Sequence of chain 1.A:
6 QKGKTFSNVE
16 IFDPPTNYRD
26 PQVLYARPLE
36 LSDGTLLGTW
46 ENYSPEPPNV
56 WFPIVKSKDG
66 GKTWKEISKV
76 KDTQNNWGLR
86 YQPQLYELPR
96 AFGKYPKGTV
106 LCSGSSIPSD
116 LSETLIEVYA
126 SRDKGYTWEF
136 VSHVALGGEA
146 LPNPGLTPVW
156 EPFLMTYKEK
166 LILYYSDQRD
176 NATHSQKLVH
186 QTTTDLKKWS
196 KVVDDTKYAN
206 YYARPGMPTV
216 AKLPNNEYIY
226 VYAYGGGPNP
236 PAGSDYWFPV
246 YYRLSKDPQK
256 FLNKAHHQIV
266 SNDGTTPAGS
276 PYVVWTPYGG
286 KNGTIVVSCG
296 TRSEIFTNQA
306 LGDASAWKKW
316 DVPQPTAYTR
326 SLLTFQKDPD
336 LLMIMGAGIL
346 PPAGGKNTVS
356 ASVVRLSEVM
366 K

A protein and the small-molecule ligand that binds it are described below.
Small molecule (SMILES): OC[C@@H]1O[C@@H](O)[C@H](O)[C@H]1O

Binding-site contacts:
Ligand atom C2 contacts residue EDG1 of chain 1.D at 2.4 Å.
Ligand atom O3 contacts residue LEU345 of chain 1.A at 3.8 Å.
Ligand atom C5 contacts residue LEU29 of chain 1.A at 4.0 Å (hydrophobic).
Ligand atom C5 contacts residue GLN87 of chain 1.A at 3.7 Å.
Ligand atom O4 contacts residue GLN87 of chain 1.A at 3.0 Å (h-bond).
Ligand atom C1 contacts residue TRP155 of chain 1.A at 3.6 Å (hydrophobic).
Ligand atom O4 contacts residue EDG1 of chain 1.D at 2.4 Å (h-bond).
Ligand atom C4 contacts residue TYR86 of chain 1.A at 4.4 Å (hydrophobic).
Ligand atom C2 contacts residue PRO147 of chain 1.A at 4.4 Å (hydrophobic).
Ligand atom O5 contacts residue TYR323 of chain 1.A at 4.2 Å.
Ligand atom O5 contacts residue TYR30 of chain 1.A at 3.8 Å.
Ligand atom O5 contacts residue LEU29 of chain 1.A at 4.2 Å.
Ligand atom O2 contacts residue EDG1 of chain 1.D at 3.3 Å (h-bond).
Ligand atom C4 contacts residue EDG1 of chain 1.D at 3.3 Å.
Ligand atom O3 contacts residue PRO346 of chain 1.A at 4.3 Å.
Ligand atom C5 contacts residue TYR48 of chain 1.A at 3.9 Å (hydrophobic).
Ligand atom C1 contacts residue TYR86 of chain 1.A at 4.4 Å (hydrophobic).
Ligand atom O3 contacts residue LEU29 of chain 1.A at 4.5 Å.
Ligand atom C1 contacts residue EDG1 of chain 1.D at 1.4 Å.
Ligand atom O4 contacts residue TYR323 of chain 1.A at 4.5 Å.
Ligand atom C4 contacts residue GLN87 of chain 1.A at 3.9 Å.
Ligand atom O5 contacts residue GLU46 of chain 1.A at 2.6 Å (salt-bridge).
Ligand atom O4 contacts residue TRP155 of chain 1.A at 3.9 Å.
Ligand atom O2 contacts residue TYR86 of chain 1.A at 4.4 Å.
Ligand atom O2 contacts residue PRO147 of chain 1.A at 3.5 Å.
Ligand atom O4 contacts residue TYR86 of chain 1.A at 4.0 Å.
Ligand atom O5 contacts residue TYR86 of chain 1.A at 4.2 Å.
Ligand atom C3 contacts residue TYR86 of chain 1.A at 4.0 Å (hydrophobic).
Ligand atom C1 contacts residue PRO147 of chain 1.A at 4.5 Å (hydrophobic).
Ligand atom C4 contacts residue TYR323 of chain 1.A at 4.3 Å (hydrophobic).
Ligand atom C1 contacts residue GLN87 of chain 1.A at 4.2 Å.
Ligand atom C5 contacts residue TYR86 of chain 1.A at 3.8 Å (hydrophobic).
Ligand atom O5 contacts residue GLN87 of chain 1.A at 3.1 Å (h-bond).
Ligand atom C3 contacts residue EDG1 of chain 1.D at 3.5 Å.
Ligand atom C5 contacts residue GLU46 of chain 1.A at 3.3 Å.